Sequence of chain 1.B:
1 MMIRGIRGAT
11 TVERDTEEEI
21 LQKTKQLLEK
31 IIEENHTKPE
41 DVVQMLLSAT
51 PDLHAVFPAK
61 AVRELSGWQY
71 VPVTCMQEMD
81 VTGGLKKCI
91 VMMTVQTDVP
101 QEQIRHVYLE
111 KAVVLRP

Sequence of chain 1.A:
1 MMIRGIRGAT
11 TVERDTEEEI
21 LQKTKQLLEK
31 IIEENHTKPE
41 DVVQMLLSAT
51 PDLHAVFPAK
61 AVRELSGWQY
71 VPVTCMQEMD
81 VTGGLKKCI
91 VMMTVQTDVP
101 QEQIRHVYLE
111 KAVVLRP

Binding-site contacts:
Ligand atom O'L contacts residue CIR90 of chain 1.B at 3.1 Å (h-bond).
Ligand atom O'L contacts residue ARG7 of chain 1.B at 2.5 Å (salt-bridge).
Ligand atom O'L contacts residue LEU115 of chain 1.B at 3.6 Å.
Ligand atom C3 contacts residue ISJ1 of chain 1.H at 0.2 Å.
Ligand atom O4 contacts residue CYS75 of chain 1.A at 2.8 Å (h-bond).
Ligand atom C2' contacts residue ISJ1 of chain 1.H at 0.5 Å.
Ligand atom C5 contacts residue PHE57 of chain 1.A at 3.3 Å (hydrophobic).
Ligand atom C6 contacts residue PHE57 of chain 1.A at 3.5 Å (hydrophobic).
Ligand atom O'L contacts residue ISJ1 of chain 1.H at 0.3 Å (h-bond).
Ligand atom O1' contacts residue ISJ1 of chain 1.H at 0.8 Å.
Ligand atom C3 contacts residue ARG7 of chain 1.B at 3.6 Å.
Ligand atom O'M contacts residue ISJ1 of chain 1.H at 0.7 Å (h-bond).
Ligand atom C2 contacts residue ISJ1 of chain 1.H at 0.3 Å.
Ligand atom C6 contacts residue ISJ1 of chain 1.H at 0.3 Å.
Ligand atom C2' contacts residue ARG7 of chain 1.B at 3.2 Å.
Ligand atom O71 contacts residue ISJ1 of chain 1.H at 0.6 Å (h-bond).
Ligand atom C4 contacts residue ISJ1 of chain 1.H at 0.3 Å.
Ligand atom O1' contacts residue LEU115 of chain 1.B at 3.3 Å.
Ligand atom C7 contacts residue ARG63 of chain 1.A at 3.3 Å.
Ligand atom O'M contacts residue ARG7 of chain 1.B at 2.9 Å (salt-bridge).
Ligand atom O4 contacts residue GLU78 of chain 1.B at 2.6 Å (salt-bridge).
Ligand atom C4 contacts residue GLU78 of chain 1.B at 3.5 Å.
Ligand atom O72 contacts residue ARG63 of chain 1.A at 3.1 Å (salt-bridge).
Ligand atom C3 contacts residue THR74 of chain 1.A at 3.4 Å.
Ligand atom C4 contacts residue CIR90 of chain 1.B at 3.4 Å.
Ligand atom C1' contacts residue ISJ1 of chain 1.H at 0.5 Å.
Ligand atom C8 contacts residue ISJ1 of chain 1.H at 1.6 Å.
Ligand atom C7 contacts residue ISJ1 of chain 1.H at 0.4 Å.
Ligand atom O4 contacts residue THR74 of chain 1.A at 3.3 Å (h-bond).
Ligand atom O1' contacts residue CIR90 of chain 1.B at 3.1 Å (h-bond).
Ligand atom C5 contacts residue ISJ1 of chain 1.H at 0.9 Å.
Ligand atom O71 contacts residue ARG63 of chain 1.A at 2.9 Å (salt-bridge).
Ligand atom C3 contacts residue VAL73 of chain 1.A at 3.5 Å (hydrophobic).
Ligand atom O72 contacts residue ISJ1 of chain 1.H at 0.8 Å (h-bond).
Ligand atom C1 contacts residue ISJ1 of chain 1.H at 0.6 Å.
Ligand atom C7 contacts residue ALA59 of chain 1.A at 3.6 Å (hydrophobic).
Ligand atom O'M contacts residue TYR108 of chain 1.B at 3.1 Å (h-bond).
Ligand atom O4 contacts residue ISJ1 of chain 1.H at 0.7 Å (h-bond).
Ligand atom O71 contacts residue ALA59 of chain 1.A at 3.4 Å.
Ligand atom C2 contacts residue VAL73 of chain 1.A at 3.5 Å (hydrophobic).

A protein and the small-molecule ligand that binds it are described below.
Small molecule (SMILES): O=C(O)C(=O)CC1(C(=O)O)C=CC(O)C=C1